Sequence of chain 40.E:
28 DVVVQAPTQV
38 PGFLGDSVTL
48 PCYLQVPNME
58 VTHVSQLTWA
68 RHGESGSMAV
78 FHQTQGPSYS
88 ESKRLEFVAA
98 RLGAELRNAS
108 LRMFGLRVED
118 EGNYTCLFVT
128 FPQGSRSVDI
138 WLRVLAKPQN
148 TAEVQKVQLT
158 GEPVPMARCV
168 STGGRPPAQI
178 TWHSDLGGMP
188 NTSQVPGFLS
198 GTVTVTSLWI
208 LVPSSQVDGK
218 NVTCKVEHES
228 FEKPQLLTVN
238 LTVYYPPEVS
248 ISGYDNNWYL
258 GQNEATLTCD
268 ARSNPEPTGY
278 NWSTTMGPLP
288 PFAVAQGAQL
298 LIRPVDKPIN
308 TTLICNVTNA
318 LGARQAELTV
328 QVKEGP

Binding-site contacts:
Ligand atom O7 contacts residue ASN188 of chain 40.E at 4.2 Å.
Ligand atom O5 contacts residue ASN188 of chain 40.E at 2.3 Å (h-bond).
Ligand atom N2 contacts residue ASN188 of chain 40.E at 3.1 Å (h-bond).
Ligand atom C5 contacts residue ASN188 of chain 40.E at 3.6 Å.
Ligand atom C2 contacts residue ASN188 of chain 40.E at 2.6 Å.
Ligand atom C4 contacts residue ASN188 of chain 40.E at 4.2 Å.
Ligand atom O6 contacts residue ASN188 of chain 40.E at 4.5 Å.
Ligand atom C7 contacts residue ASN188 of chain 40.E at 3.9 Å.
Ligand atom C1 contacts residue ASN188 of chain 40.E at 1.4 Å.
Ligand atom C3 contacts residue ASN188 of chain 40.E at 3.9 Å.

A small-molecule ligand and the protein it binds are described below.
Small molecule (SMILES): CC(=O)N[C@H]1[C@H](O[C@H]2[C@H](O)[C@@H](NC(C)=O)CO[C@@H]2CO)O[C@H](CO)[C@@H](O)[C@@H]1O